Binding-site contacts:
Ligand atom C48 contacts residue ALA124 of chain 1.B at 3.8 Å (hydrophobic).
Ligand atom C43 contacts residue LEU228 of chain 1.B at 3.6 Å (hydrophobic).
Ligand atom C34 contacts residue LEU114 of chain 1.B at 3.7 Å (hydrophobic).
Ligand atom C7 contacts residue GLU59 of chain 1.B at 2.9 Å.
Ligand atom C48 contacts residue PHE223 of chain 1.B at 3.7 Å (hydrophobic).
Ligand atom C48 contacts residue LEU126 of chain 1.B at 3.9 Å (hydrophobic).
Ligand atom C50 contacts residue VAL226 of chain 1.B at 3.8 Å (hydrophobic).
Ligand atom C20 contacts residue VAL97 of chain 1.B at 4.0 Å (hydrophobic).
Ligand atom C40 contacts residue LEU52 of chain 1.B at 3.9 Å (hydrophobic).
Ligand atom C34 contacts residue PHE110 of chain 1.B at 3.6 Å (hydrophobic).
Ligand atom C23 contacts residue VAL97 of chain 1.B at 3.8 Å (hydrophobic).
Ligand atom C41 contacts residue PHE223 of chain 1.B at 4.0 Å (hydrophobic).
Ligand atom C7 contacts residue PHE56 of chain 1.B at 4.0 Å (hydrophobic).
Ligand atom C2 contacts residue LEU52 of chain 1.B at 4.0 Å (hydrophobic).
Ligand atom C32 contacts residue PHE110 of chain 1.B at 3.8 Å (hydrophobic).
Ligand atom C41 contacts residue LEU52 of chain 1.B at 3.6 Å (hydrophobic).
Ligand atom N1 contacts residue LEU52 of chain 1.B at 3.8 Å.
Ligand atom C36 contacts residue LEU126 of chain 1.B at 3.7 Å (hydrophobic).
Ligand atom C46 contacts residue GLY125 of chain 1.B at 3.4 Å.
Ligand atom C40 contacts residue PHE223 of chain 1.B at 3.7 Å (hydrophobic).
Ligand atom C36 contacts residue ALA124 of chain 1.B at 3.8 Å (hydrophobic).
Ligand atom C38 contacts residue LEU126 of chain 1.B at 3.9 Å (hydrophobic).
Ligand atom C48 contacts residue GLY125 of chain 1.B at 3.9 Å.
Ligand atom C41 contacts residue LEU228 of chain 1.B at 3.9 Å (hydrophobic).
Ligand atom C12 contacts residue GLU59 of chain 1.B at 3.3 Å.
Ligand atom C5 contacts residue PHE223 of chain 1.B at 3.5 Å (hydrophobic).
Ligand atom N1 contacts residue PHE223 of chain 1.B at 3.7 Å.
Ligand atom C50 contacts residue LEU228 of chain 1.B at 4.0 Å (hydrophobic).
Ligand atom C43 contacts residue VAL49 of chain 1.B at 3.7 Å (hydrophobic).
Ligand atom C12 contacts residue PHE56 of chain 1.B at 3.6 Å (hydrophobic).
Ligand atom N10 contacts residue GLU59 of chain 1.B at 2.7 Å (salt-bridge).
Ligand atom C38 contacts residue ALA124 of chain 1.B at 3.9 Å (hydrophobic).
Ligand atom C26 contacts residue PHE110 of chain 1.B at 3.8 Å (hydrophobic).
Ligand atom C46 contacts residue ALA124 of chain 1.B at 3.7 Å (hydrophobic).
Ligand atom C15 contacts residue PHE223 of chain 1.B at 4.0 Å (hydrophobic).
Ligand atom C34 contacts residue LEU126 of chain 1.B at 4.0 Å (hydrophobic).
Ligand atom C5 contacts residue LEU52 of chain 1.B at 3.8 Å (hydrophobic).
Ligand atom C38 contacts residue LEU52 of chain 1.B at 3.8 Å (hydrophobic).
Ligand atom C12 contacts residue PHE223 of chain 1.B at 3.9 Å (hydrophobic).
Ligand atom C26 contacts residue LEU133 of chain 1.B at 4.0 Å (hydrophobic).

A protein and the small-molecule ligand that binds it are described below.
Small molecule (SMILES): Cc1ccc(-n2cc(CNCC3CCCCC3)c3ccccc32)cc1

Sequence of chain 1.B:
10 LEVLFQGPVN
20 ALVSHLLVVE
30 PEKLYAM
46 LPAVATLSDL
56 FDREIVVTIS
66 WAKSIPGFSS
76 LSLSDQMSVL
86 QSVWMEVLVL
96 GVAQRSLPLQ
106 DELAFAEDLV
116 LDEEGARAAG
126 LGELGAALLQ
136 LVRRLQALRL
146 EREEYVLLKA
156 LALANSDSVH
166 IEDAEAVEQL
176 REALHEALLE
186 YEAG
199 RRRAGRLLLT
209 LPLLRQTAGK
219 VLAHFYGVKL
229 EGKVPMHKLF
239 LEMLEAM